Sequence of chain 1.A:
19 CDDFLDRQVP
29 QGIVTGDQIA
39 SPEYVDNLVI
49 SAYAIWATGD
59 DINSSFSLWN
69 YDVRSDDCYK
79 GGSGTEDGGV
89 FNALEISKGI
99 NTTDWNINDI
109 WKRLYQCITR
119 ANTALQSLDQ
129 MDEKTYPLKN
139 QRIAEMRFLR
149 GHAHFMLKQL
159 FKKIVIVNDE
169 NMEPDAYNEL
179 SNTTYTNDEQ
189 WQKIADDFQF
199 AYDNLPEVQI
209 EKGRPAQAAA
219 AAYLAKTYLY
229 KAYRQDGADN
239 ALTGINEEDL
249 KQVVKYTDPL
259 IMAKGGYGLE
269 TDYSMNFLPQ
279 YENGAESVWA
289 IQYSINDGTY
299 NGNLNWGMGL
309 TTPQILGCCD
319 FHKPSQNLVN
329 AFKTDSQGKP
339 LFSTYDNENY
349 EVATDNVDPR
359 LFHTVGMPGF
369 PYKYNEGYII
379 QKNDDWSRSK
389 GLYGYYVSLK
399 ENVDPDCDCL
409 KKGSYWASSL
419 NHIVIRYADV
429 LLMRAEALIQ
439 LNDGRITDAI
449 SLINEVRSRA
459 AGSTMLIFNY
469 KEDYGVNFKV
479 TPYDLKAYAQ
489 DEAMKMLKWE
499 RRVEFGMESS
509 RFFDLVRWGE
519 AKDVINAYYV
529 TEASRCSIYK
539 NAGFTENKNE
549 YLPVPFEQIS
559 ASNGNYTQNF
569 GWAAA

A protein and the small-molecule ligand that binds it are described below.
Small molecule (SMILES): OC[C@H]1O[C@@](CO)(OC[C@H]2O[C@@](CO)(OC[C@H]3O[C@@](CO)(OC[C@H]4O[C@@](CO[C@]5(CO)O[C@H](CO)[C@@H](O)[C@@H]5O)(OC[C@H]5O[C@@](CO)(OC[C@H]6O[C@](O)(CO)[C@@H](O)[C@@H]6O)[C@@H](O)[C@@H]5O)[C@@H](O)[C@@H]4O)[C@@H](O)[C@@H]3O)[C@@H](O)[C@@H]2O)[C@@H](O)[C@@H]1O

Binding-site contacts:
Ligand atom O2 contacts residue ASP408 of chain 1.B at 3.2 Å (salt-bridge).
Ligand atom C3 contacts residue ASP85 of chain 1.A at 3.5 Å.
Ligand atom C1 contacts residue ASN61 of chain 1.A at 3.3 Å.
Ligand atom C3 contacts residue ASN61 of chain 1.A at 3.7 Å.
Ligand atom O4 contacts residue ASP59 of chain 1.A at 3.7 Å.
Ligand atom O3 contacts residue ASN61 of chain 1.A at 2.6 Å (h-bond).
Ligand atom O4 contacts residue ARG386 of chain 1.A at 2.8 Å (salt-bridge).
Ligand atom O3 contacts residue VAL927 of chain 1.B at 3.4 Å.
Ligand atom O1 contacts residue ASN61 of chain 1.A at 2.6 Å (h-bond).
Ligand atom O4 contacts residue TRP103 of chain 1.A at 3.5 Å.
Ligand atom O6 contacts residue ASN61 of chain 1.A at 3.0 Å (h-bond).
Ligand atom C6 contacts residue ASP431 of chain 1.B at 3.6 Å.
Ligand atom O5 contacts residue ASP431 of chain 1.B at 2.8 Å (salt-bridge).
Ligand atom O1 contacts residue GLY86 of chain 1.A at 3.4 Å.
Ligand atom O5 contacts residue GLN493 of chain 1.B at 3.3 Å (h-bond).
Ligand atom O3 contacts residue ARG432 of chain 1.B at 3.6 Å.
Ligand atom O3 contacts residue ASP59 of chain 1.A at 2.6 Å (salt-bridge).
Ligand atom O5 contacts residue ASN61 of chain 1.A at 2.9 Å (h-bond).
Ligand atom C1 contacts residue ASP431 of chain 1.B at 3.4 Å.
Ligand atom C1 contacts residue GLY401 of chain 1.B at 3.4 Å.
Ligand atom C3 contacts residue ASP59 of chain 1.A at 3.2 Å.
Ligand atom O3 contacts residue THR405 of chain 1.B at 3.1 Å (h-bond).
Ligand atom O3 contacts residue ASN926 of chain 1.B at 2.8 Å (h-bond).
Ligand atom C5 contacts residue ASN61 of chain 1.A at 3.5 Å.
Ligand atom C2 contacts residue ASP431 of chain 1.B at 3.1 Å.
Ligand atom O6 contacts residue ASP431 of chain 1.B at 3.5 Å (salt-bridge).
Ligand atom O4 contacts residue ASP85 of chain 1.A at 3.2 Å (salt-bridge).
Ligand atom O6 contacts residue ASP85 of chain 1.A at 3.5 Å (salt-bridge).
Ligand atom O5 contacts residue TYR413 of chain 1.A at 3.1 Å (h-bond).
Ligand atom C3 contacts residue ASP431 of chain 1.B at 3.6 Å.
Ligand atom C4 contacts residue TRP103 of chain 1.A at 3.6 Å (hydrophobic).
Ligand atom O2 contacts residue GLU404 of chain 1.B at 3.5 Å.
Ligand atom O3 contacts residue ASP431 of chain 1.B at 3.3 Å (salt-bridge).
Ligand atom O3 contacts residue PHE674 of chain 1.B at 3.6 Å.
Ligand atom O3 contacts residue ARG386 of chain 1.A at 3.7 Å.
Ligand atom C4 contacts residue ASP85 of chain 1.A at 3.5 Å.
Ligand atom O3 contacts residue ASP85 of chain 1.A at 2.5 Å (salt-bridge).
Ligand atom C1 contacts residue GLU404 of chain 1.B at 3.4 Å.
Ligand atom C3 contacts residue THR405 of chain 1.B at 3.3 Å.
Ligand atom O1 contacts residue ASP431 of chain 1.B at 2.7 Å (salt-bridge).

Sequence of chain 1.B:
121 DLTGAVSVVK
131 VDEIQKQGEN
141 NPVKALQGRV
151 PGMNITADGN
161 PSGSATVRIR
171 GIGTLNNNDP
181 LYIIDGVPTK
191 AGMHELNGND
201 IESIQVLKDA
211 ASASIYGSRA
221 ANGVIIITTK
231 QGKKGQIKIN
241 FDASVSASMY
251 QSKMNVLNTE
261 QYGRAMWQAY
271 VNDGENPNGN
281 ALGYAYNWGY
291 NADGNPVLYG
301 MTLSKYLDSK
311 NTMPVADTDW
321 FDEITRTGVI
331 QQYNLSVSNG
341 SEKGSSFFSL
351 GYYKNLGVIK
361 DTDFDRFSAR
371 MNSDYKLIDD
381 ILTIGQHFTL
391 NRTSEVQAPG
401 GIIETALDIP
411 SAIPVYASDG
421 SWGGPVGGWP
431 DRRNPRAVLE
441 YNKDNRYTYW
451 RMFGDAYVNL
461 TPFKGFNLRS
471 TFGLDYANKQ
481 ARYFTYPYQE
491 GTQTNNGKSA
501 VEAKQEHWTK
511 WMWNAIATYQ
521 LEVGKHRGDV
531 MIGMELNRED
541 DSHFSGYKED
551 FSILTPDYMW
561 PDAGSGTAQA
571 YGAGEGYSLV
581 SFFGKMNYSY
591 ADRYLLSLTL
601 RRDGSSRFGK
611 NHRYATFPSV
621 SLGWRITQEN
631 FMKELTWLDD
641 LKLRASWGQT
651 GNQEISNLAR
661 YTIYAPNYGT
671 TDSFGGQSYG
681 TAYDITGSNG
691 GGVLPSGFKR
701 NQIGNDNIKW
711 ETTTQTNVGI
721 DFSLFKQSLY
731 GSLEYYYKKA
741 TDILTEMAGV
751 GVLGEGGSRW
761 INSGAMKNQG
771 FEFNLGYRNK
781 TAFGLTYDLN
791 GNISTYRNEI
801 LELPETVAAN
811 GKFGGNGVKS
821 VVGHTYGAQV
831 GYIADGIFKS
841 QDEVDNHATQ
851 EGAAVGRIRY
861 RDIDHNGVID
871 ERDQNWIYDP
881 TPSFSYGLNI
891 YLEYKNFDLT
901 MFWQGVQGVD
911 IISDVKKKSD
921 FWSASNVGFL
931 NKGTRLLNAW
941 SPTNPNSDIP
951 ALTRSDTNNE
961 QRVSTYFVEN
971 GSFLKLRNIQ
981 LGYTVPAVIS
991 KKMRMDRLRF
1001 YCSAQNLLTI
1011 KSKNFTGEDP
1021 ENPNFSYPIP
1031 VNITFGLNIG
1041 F